Binding-site contacts:
Ligand atom C8 contacts residue VAL386 of chain 1.F at 3.7 Å (hydrophobic).
Ligand atom C1 contacts residue ASN400 of chain 1.F at 1.4 Å.
Ligand atom N2 contacts residue ASN400 of chain 1.F at 2.8 Å (h-bond).
Ligand atom C5 contacts residue ASN400 of chain 1.F at 3.6 Å.
Ligand atom C8 contacts residue ASN400 of chain 1.F at 4.2 Å.
Ligand atom C8 contacts residue THR387 of chain 1.F at 4.0 Å.
Ligand atom C7 contacts residue ASN400 of chain 1.F at 3.2 Å.
Ligand atom O7 contacts residue ASN400 of chain 1.F at 3.2 Å (h-bond).
Ligand atom C2 contacts residue ASN400 of chain 1.F at 2.4 Å.
Ligand atom C1 contacts residue THR402 of chain 1.F at 3.6 Å.
Ligand atom O5 contacts residue ASN400 of chain 1.F at 2.4 Å (h-bond).
Ligand atom C2 contacts residue THR402 of chain 1.F at 4.2 Å.
Ligand atom C4 contacts residue ASN400 of chain 1.F at 4.2 Å.
Ligand atom C3 contacts residue ASN400 of chain 1.F at 3.6 Å.
Ligand atom C3 contacts residue THR402 of chain 1.F at 4.3 Å.
Ligand atom N2 contacts residue THR402 of chain 1.F at 3.9 Å.

This small molecule binds to this protein.
Small molecule (SMILES): CC(=O)N[C@H]1[C@H](O[C@H]2[C@H](O)[C@@H](NC(C)=O)CO[C@@H]2CO)O[C@H](CO)[C@@H](O)[C@@H]1O

Sequence of chain 1.F:
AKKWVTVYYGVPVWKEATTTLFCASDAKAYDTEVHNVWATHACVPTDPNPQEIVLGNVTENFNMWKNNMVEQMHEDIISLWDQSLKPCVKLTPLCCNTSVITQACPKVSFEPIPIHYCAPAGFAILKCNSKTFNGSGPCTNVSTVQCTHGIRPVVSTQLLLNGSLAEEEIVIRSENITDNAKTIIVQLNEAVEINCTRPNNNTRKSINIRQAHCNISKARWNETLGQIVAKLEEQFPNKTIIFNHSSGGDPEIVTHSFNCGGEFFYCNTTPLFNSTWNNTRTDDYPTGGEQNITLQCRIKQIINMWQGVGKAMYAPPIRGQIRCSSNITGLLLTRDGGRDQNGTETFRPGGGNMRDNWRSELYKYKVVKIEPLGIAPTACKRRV